Sequence of chain 2.B:
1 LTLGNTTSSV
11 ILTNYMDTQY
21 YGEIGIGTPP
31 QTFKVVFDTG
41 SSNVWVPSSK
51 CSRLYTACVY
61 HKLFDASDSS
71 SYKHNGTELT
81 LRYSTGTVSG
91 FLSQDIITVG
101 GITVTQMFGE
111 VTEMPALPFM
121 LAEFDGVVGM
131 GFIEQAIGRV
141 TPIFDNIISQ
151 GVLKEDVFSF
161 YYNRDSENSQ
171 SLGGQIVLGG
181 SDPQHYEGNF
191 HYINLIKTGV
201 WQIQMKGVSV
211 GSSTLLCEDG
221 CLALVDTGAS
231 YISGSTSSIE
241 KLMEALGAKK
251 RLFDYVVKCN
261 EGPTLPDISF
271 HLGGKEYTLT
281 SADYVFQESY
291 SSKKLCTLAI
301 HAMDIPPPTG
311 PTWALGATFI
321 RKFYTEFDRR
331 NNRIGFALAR

Binding-site contacts:
Ligand atom O28 contacts residue SER84 of chain 2.B at 3.1 Å (h-bond).
Ligand atom N33 contacts residue GLY40 of chain 2.B at 3.5 Å (h-bond).
Ligand atom C25 contacts residue GLY40 of chain 2.B at 3.5 Å.
Ligand atom O17 contacts residue TYR20 of chain 2.B at 3.1 Å (h-bond).
Ligand atom C16 contacts residue THR18 of chain 2.B at 3.5 Å.
Ligand atom C30 contacts residue TYR83 of chain 2.B at 3.5 Å (hydrophobic).
Ligand atom C18 contacts residue TYR20 of chain 2.B at 3.2 Å (hydrophobic).
Ligand atom C1 contacts residue THR85 of chain 2.B at 3.5 Å.
Ligand atom C4 contacts residue GLY228 of chain 2.B at 3.6 Å.
Ligand atom O24 contacts residue SER41 of chain 2.B at 3.5 Å (h-bond).
Ligand atom C14 contacts residue THR18 of chain 2.B at 3.1 Å.
Ligand atom C14 contacts residue SER230 of chain 2.B at 3.3 Å.
Ligand atom N27 contacts residue GLY40 of chain 2.B at 2.8 Å (h-bond).
Ligand atom C6 contacts residue THR85 of chain 2.B at 3.5 Å.
Ligand atom O24 contacts residue ASP38 of chain 2.B at 2.5 Å (salt-bridge).
Ligand atom N22 contacts residue GLY228 of chain 2.B at 2.6 Å (h-bond).
Ligand atom C19 contacts residue ASP38 of chain 2.B at 3.6 Å.
Ligand atom C18 contacts residue TYR162 of chain 2.B at 3.6 Å (hydrophobic).
Ligand atom C26 contacts residue GLY40 of chain 2.B at 3.5 Å.
Ligand atom O17 contacts residue GLN19 of chain 2.B at 3.4 Å.
Ligand atom C20 contacts residue GLY228 of chain 2.B at 3.7 Å.
Ligand atom C20 contacts residue ASP38 of chain 2.B at 3.5 Å.
Ligand atom C38 contacts residue ILE305 of chain 2.B at 3.4 Å (hydrophobic).
Ligand atom C37 contacts residue ILE305 of chain 2.B at 3.7 Å (hydrophobic).
Ligand atom C16 contacts residue ALA229 of chain 2.B at 3.6 Å (hydrophobic).
Ligand atom C10 contacts residue ALA122 of chain 2.B at 3.7 Å (hydrophobic).
Ligand atom C18 contacts residue THR227 of chain 2.B at 3.5 Å.
Ligand atom C38 contacts residue LEU224 of chain 2.B at 3.3 Å (hydrophobic).
Ligand atom C9 contacts residue PHE124 of chain 2.B at 3.6 Å (hydrophobic).
Ligand atom N33 contacts residue SER41 of chain 2.B at 3.5 Å.
Ligand atom O39 contacts residue THR85 of chain 2.B at 2.7 Å (h-bond).
Ligand atom O17 contacts residue THR18 of chain 2.B at 3.6 Å (h-bond).
Ligand atom O24 contacts residue GLY40 of chain 2.B at 3.1 Å.
Ligand atom O36 contacts residue GLN135 of chain 2.B at 3.4 Å (h-bond).
Ligand atom C23 contacts residue ASP226 of chain 2.B at 3.5 Å.
Ligand atom C34 contacts residue ARG82 of chain 2.B at 3.5 Å.
Ligand atom N33 contacts residue GLN135 of chain 2.B at 3.6 Å (h-bond).
Ligand atom N22 contacts residue ASP226 of chain 2.B at 2.9 Å (salt-bridge).
Ligand atom N22 contacts residue ASP38 of chain 2.B at 2.7 Å (salt-bridge).
Ligand atom C15 contacts residue GLY228 of chain 2.B at 3.3 Å.

This small molecule binds to this protein.
Small molecule (SMILES): COCCCOc1ccccc1N1CCN(C[C@H](N)[C@@H](O)C[C@H](C(=O)NCC(C)(C)C(N)=O)C(C)C)CC1=O